Binding-site contacts:
Ligand atom OH contacts residue ARG138 of chain 1.A at 4.3 Å.
Ligand atom CD1 contacts residue HIS103 of chain 1.A at 3.5 Å.
Ligand atom N contacts residue ASP105 of chain 1.A at 4.2 Å.
Ligand atom CD1 contacts residue ARG138 of chain 1.A at 4.2 Å.
Ligand atom CE2 contacts residue ARG138 of chain 1.A at 3.9 Å.
Ligand atom O contacts residue HIS103 of chain 1.A at 4.3 Å.
Ligand atom O contacts residue ASN137 of chain 1.A at 4.1 Å.
Ligand atom CA contacts residue ALA104 of chain 1.A at 4.2 Å (hydrophobic).
Ligand atom C contacts residue ASP105 of chain 1.A at 4.2 Å.
Ligand atom CD2 contacts residue ARG138 of chain 1.A at 4.0 Å.
Ligand atom CA contacts residue ASP105 of chain 1.A at 4.1 Å.
Ligand atom CE1 contacts residue HIS103 of chain 1.A at 3.2 Å.
Ligand atom CG contacts residue ARG138 of chain 1.A at 4.5 Å.
Ligand atom CE1 contacts residue ARG138 of chain 1.A at 3.9 Å.
Ligand atom CZ contacts residue HIS103 of chain 1.A at 4.4 Å.
Ligand atom N contacts residue ASN137 of chain 1.A at 4.4 Å.
Ligand atom C contacts residue HIS103 of chain 1.A at 3.8 Å.
Ligand atom O contacts residue ARG138 of chain 1.A at 3.4 Å (salt-bridge).
Ligand atom C contacts residue ASP175 of chain 1.A at 4.3 Å.
Ligand atom N contacts residue ALA104 of chain 1.A at 4.5 Å.
Ligand atom C contacts residue ALA104 of chain 1.A at 3.0 Å (hydrophobic).
Ligand atom C contacts residue ARG138 of chain 1.A at 4.5 Å.
Ligand atom C contacts residue ASN137 of chain 1.A at 4.5 Å.
Ligand atom O contacts residue ALA104 of chain 1.A at 3.5 Å (h-bond).
Ligand atom N contacts residue ASP175 of chain 1.A at 2.5 Å (salt-bridge).
Ligand atom CA contacts residue ASP175 of chain 1.A at 3.9 Å.
Ligand atom CZ contacts residue ARG138 of chain 1.A at 3.9 Å.

A protein and the small-molecule ligand that binds it are described below.
Small molecule (SMILES): N[C@@H](Cc1ccc(O)cc1)C(=O)O

Sequence of chain 1.A:
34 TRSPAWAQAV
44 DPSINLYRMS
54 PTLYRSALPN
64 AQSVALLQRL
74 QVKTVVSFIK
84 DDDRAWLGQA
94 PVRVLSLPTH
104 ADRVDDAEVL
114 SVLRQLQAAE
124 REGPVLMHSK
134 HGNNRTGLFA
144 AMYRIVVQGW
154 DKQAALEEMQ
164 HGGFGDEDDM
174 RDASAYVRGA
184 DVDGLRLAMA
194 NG